Sequence of chain 2.A:
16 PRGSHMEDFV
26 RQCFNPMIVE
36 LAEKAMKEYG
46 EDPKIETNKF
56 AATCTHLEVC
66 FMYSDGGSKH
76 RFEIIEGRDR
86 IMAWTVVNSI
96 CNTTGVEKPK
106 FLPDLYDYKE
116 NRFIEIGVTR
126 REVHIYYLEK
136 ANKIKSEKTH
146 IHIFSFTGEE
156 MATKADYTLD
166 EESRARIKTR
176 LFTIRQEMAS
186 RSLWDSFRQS

This small molecule binds to this protein.
Small molecule (SMILES): C[C@H](C[C@@H](C[C@H](C[C@@H](C[C@@H](CCN1CCCC1=O)N1CCCC1=O)N1CCCC1=O)N1CCCC1=O)N1CCCC1=O)N1CCCC1=O

Binding-site contacts:
Ligand atom O03 contacts residue PHE66 of chain 2.A at 4.2 Å.
Ligand atom C34 contacts residue PHE66 of chain 2.A at 4.1 Å (hydrophobic).
Ligand atom C05 contacts residue MET32 of chain 2.A at 4.4 Å (hydrophobic).
Ligand atom C27 contacts residue PHE66 of chain 2.A at 4.2 Å (hydrophobic).
Ligand atom C33 contacts residue ILE79 of chain 2.A at 4.1 Å (hydrophobic).
Ligand atom C04 contacts residue MET32 of chain 2.A at 3.8 Å (hydrophobic).
Ligand atom C41 contacts residue ARG83 of chain 2.A at 4.4 Å.
Ligand atom C04 contacts residue PHE66 of chain 2.A at 3.7 Å (hydrophobic).
Ligand atom C06 contacts residue MET32 of chain 2.A at 3.7 Å (hydrophobic).
Ligand atom C29 contacts residue PHE66 of chain 2.A at 4.0 Å (hydrophobic).
Ligand atom O03 contacts residue ASN30 of chain 2.A at 4.1 Å.
Ligand atom C35 contacts residue GLU81 of chain 2.A at 3.9 Å.
Ligand atom N04 contacts residue PHE66 of chain 2.A at 4.1 Å.
Ligand atom C36 contacts residue GLU81 of chain 2.A at 4.1 Å.
Ligand atom C26 contacts residue PHE66 of chain 2.A at 4.0 Å (hydrophobic).
Ligand atom C28 contacts residue PHE66 of chain 2.A at 3.9 Å (hydrophobic).
Ligand atom C36 contacts residue ILE79 of chain 2.A at 4.0 Å (hydrophobic).
Ligand atom C02 contacts residue MET32 of chain 2.A at 4.5 Å (hydrophobic).
Ligand atom O06 contacts residue ILE79 of chain 2.A at 4.0 Å.
Ligand atom C35 contacts residue PHE66 of chain 2.A at 3.7 Å (hydrophobic).
Ligand atom C36 contacts residue ARG83 of chain 2.A at 4.3 Å.
Ligand atom O03 contacts residue MET32 of chain 2.A at 4.1 Å.
Ligand atom C35 contacts residue GLY82 of chain 2.A at 4.0 Å.